This protein binds this small molecule.
Small molecule (SMILES): CC(C)(C)Nc1nc(N)c(C(=O)c2ccccc2)s1

Sequence of chain 1.A:
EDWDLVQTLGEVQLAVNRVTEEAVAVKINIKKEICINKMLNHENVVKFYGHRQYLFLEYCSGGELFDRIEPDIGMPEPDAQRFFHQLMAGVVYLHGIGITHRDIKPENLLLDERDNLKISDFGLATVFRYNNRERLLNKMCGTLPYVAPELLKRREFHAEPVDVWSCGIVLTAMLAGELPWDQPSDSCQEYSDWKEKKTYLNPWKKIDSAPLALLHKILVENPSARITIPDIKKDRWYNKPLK

Binding-site contacts:
Ligand atom CAH contacts residue VAL23 of chain 1.A at 4.2 Å (hydrophobic).
Ligand atom CAS contacts residue CYS87 of chain 1.A at 3.7 Å (hydrophobic).
Ligand atom CAR contacts residue LEU137 of chain 1.A at 3.6 Å (hydrophobic).
Ligand atom NAL contacts residue TYR86 of chain 1.A at 3.4 Å.
Ligand atom CAO contacts residue CYS87 of chain 1.A at 4.0 Å (hydrophobic).
Ligand atom CAB contacts residue CYS87 of chain 1.A at 3.3 Å (hydrophobic).
Ligand atom NAK contacts residue ALA36 of chain 1.A at 4.1 Å.
Ligand atom CAJ contacts residue VAL23 of chain 1.A at 3.6 Å (hydrophobic).
Ligand atom NAK contacts residue LEU137 of chain 1.A at 4.1 Å.
Ligand atom CAA contacts residue LEU15 of chain 1.A at 3.5 Å (hydrophobic).
Ligand atom OAE contacts residue VAL23 of chain 1.A at 4.0 Å.
Ligand atom NAK contacts residue TYR86 of chain 1.A at 3.3 Å.
Ligand atom CAC contacts residue LEU137 of chain 1.A at 4.1 Å (hydrophobic).
Ligand atom NAD contacts residue ALA36 of chain 1.A at 2.8 Å.
Ligand atom OAE contacts residue ALA36 of chain 1.A at 4.1 Å.
Ligand atom CAQ contacts residue CYS87 of chain 1.A at 3.7 Å (hydrophobic).
Ligand atom CAS contacts residue GLY90 of chain 1.A at 4.2 Å.
Ligand atom NAK contacts residue CYS87 of chain 1.A at 3.2 Å (h-bond).
Ligand atom CAN contacts residue LEU137 of chain 1.A at 4.0 Å (hydrophobic).
Ligand atom CAQ contacts residue LEU15 of chain 1.A at 4.3 Å (hydrophobic).
Ligand atom CAO contacts residue ALA36 of chain 1.A at 3.5 Å (hydrophobic).
Ligand atom CAO contacts residue LEU137 of chain 1.A at 3.8 Å (hydrophobic).
Ligand atom CAG contacts residue LEU15 of chain 1.A at 4.3 Å (hydrophobic).
Ligand atom CAN contacts residue VAL23 of chain 1.A at 4.1 Å (hydrophobic).
Ligand atom CAB contacts residue GLY90 of chain 1.A at 3.1 Å.
Ligand atom CAO contacts residue GLU85 of chain 1.A at 4.0 Å.
Ligand atom NAD contacts residue GLU85 of chain 1.A at 2.9 Å (salt-bridge).
Ligand atom NAD contacts residue LEU137 of chain 1.A at 4.3 Å.
Ligand atom CAP contacts residue VAL23 of chain 1.A at 4.0 Å (hydrophobic).
Ligand atom NAD contacts residue CYS87 of chain 1.A at 4.1 Å.
Ligand atom CAC contacts residue GLY90 of chain 1.A at 4.2 Å.
Ligand atom NAD contacts residue TYR86 of chain 1.A at 3.7 Å.
Ligand atom SAM contacts residue LEU15 of chain 1.A at 4.3 Å.
Ligand atom NAL contacts residue CYS87 of chain 1.A at 2.9 Å (h-bond).
Ligand atom CAQ contacts residue TYR86 of chain 1.A at 3.8 Å (hydrophobic).
Ligand atom CAQ contacts residue LEU137 of chain 1.A at 4.1 Å (hydrophobic).
Ligand atom OAE contacts residue LEU84 of chain 1.A at 4.0 Å.
Ligand atom SAM contacts residue LEU137 of chain 1.A at 3.9 Å.
Ligand atom CAR contacts residue ALA36 of chain 1.A at 4.2 Å (hydrophobic).
Ligand atom CAO contacts residue TYR86 of chain 1.A at 4.2 Å (hydrophobic).